Sequence of chain 1.A:
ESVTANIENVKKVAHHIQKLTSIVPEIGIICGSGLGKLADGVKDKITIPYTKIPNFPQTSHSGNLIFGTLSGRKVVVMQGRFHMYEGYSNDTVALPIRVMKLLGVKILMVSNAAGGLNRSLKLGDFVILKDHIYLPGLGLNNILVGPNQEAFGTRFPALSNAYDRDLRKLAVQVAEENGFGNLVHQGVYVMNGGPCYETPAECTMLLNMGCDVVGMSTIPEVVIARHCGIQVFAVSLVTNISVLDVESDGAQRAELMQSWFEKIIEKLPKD

Sequence of chain 1.C:
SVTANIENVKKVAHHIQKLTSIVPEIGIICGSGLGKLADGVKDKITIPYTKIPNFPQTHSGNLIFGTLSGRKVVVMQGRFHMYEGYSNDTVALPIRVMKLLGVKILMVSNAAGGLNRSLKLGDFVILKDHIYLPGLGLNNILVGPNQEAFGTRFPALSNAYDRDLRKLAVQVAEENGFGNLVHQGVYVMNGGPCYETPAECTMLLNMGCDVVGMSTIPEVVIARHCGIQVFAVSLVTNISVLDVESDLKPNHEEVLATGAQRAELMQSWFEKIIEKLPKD

The small molecule below binds the protein below.
Small molecule (SMILES): CC[N+](C)(C)CCCS(=O)(=O)[O-]

Binding-site contacts:
Ligand atom C1 contacts residue HIS259 of chain 1.C at 4.0 Å.
Ligand atom O1 contacts residue ARG86 of chain 1.C at 3.5 Å (salt-bridge).
Ligand atom C3 contacts residue TYR90 of chain 1.C at 3.6 Å (hydrophobic).
Ligand atom C5 contacts residue ACT1 of chain 1.H at 4.2 Å.
Ligand atom C2 contacts residue TYR90 of chain 1.C at 4.2 Å (hydrophobic).
Ligand atom C6 contacts residue TYR202 of chain 1.C at 3.4 Å (hydrophobic).
Ligand atom C5 contacts residue TYR202 of chain 1.C at 4.3 Å (hydrophobic).
Ligand atom C7 contacts residue ACT1 of chain 1.H at 4.2 Å.
Ligand atom C6 contacts residue VAL262 of chain 1.C at 3.6 Å (hydrophobic).
Ligand atom C6 contacts residue ALA118 of chain 1.C at 3.7 Å (hydrophobic).
Ligand atom C2 contacts residue PHE161 of chain 1.A at 3.6 Å (hydrophobic).
Ligand atom O1 contacts residue HIS88 of chain 1.C at 2.9 Å (h-bond).
Ligand atom N1 contacts residue TYR202 of chain 1.C at 4.1 Å.
Ligand atom C1 contacts residue PHE161 of chain 1.A at 3.6 Å (hydrophobic).
Ligand atom O3 contacts residue SER222 of chain 1.C at 4.2 Å.
Ligand atom C6 contacts residue ACT1 of chain 1.H at 3.2 Å.
Ligand atom C5 contacts residue VAL262 of chain 1.C at 4.0 Å (hydrophobic).
Ligand atom O3 contacts residue ASN117 of chain 1.C at 3.8 Å.
Ligand atom O1 contacts residue ASN117 of chain 1.C at 4.1 Å.
Ligand atom C3 contacts residue PHE161 of chain 1.A at 4.1 Å (hydrophobic).
Ligand atom C1 contacts residue VAL262 of chain 1.C at 4.1 Å (hydrophobic).
Ligand atom C1 contacts residue TYR202 of chain 1.C at 3.4 Å (hydrophobic).
Ligand atom O3 contacts residue ALA118 of chain 1.C at 3.0 Å (h-bond).
Ligand atom S1 contacts residue SER222 of chain 1.C at 3.4 Å (h-bond).
Ligand atom C7 contacts residue TYR202 of chain 1.C at 4.0 Å (hydrophobic).
Ligand atom O2 contacts residue MET221 of chain 1.C at 3.6 Å.
Ligand atom C4 contacts residue TYR90 of chain 1.C at 3.3 Å (hydrophobic).
Ligand atom C6 contacts residue ASN245 of chain 1.C at 4.3 Å.
Ligand atom C4 contacts residue HIS88 of chain 1.C at 3.6 Å.
Ligand atom N1 contacts residue PHE161 of chain 1.A at 4.2 Å.
Ligand atom S1 contacts residue ALA118 of chain 1.C at 4.3 Å.
Ligand atom O2 contacts residue ALA118 of chain 1.C at 4.2 Å.
Ligand atom C7 contacts residue PHE161 of chain 1.A at 3.8 Å (hydrophobic).
Ligand atom S1 contacts residue HIS88 of chain 1.C at 3.8 Å.
Ligand atom C5 contacts residue ALA118 of chain 1.C at 3.4 Å (hydrophobic).
Ligand atom O1 contacts residue SER222 of chain 1.C at 2.9 Å (h-bond).
Ligand atom O2 contacts residue HIS88 of chain 1.C at 4.3 Å.
Ligand atom O2 contacts residue SER222 of chain 1.C at 2.9 Å (h-bond).
Ligand atom C7 contacts residue MET221 of chain 1.C at 3.7 Å (hydrophobic).
Ligand atom C6 contacts residue THR244 of chain 1.C at 3.5 Å.